Binding-site contacts:
Ligand atom C7 contacts residue SER63 of chain 1.A at 3.4 Å.
Ligand atom C4 contacts residue TYR50 of chain 1.A at 4.4 Å (hydrophobic).
Ligand atom C5 contacts residue SER63 of chain 1.A at 3.6 Å.
Ligand atom O7 contacts residue ASP60 of chain 1.A at 4.0 Å.
Ligand atom O5 contacts residue GLY59 of chain 1.A at 3.2 Å (h-bond).
Ligand atom C1 contacts residue SER63 of chain 1.A at 1.4 Å.
Ligand atom C6 contacts residue TRP57 of chain 1.A at 3.6 Å (hydrophobic).
Ligand atom C2 contacts residue TYR50 of chain 1.A at 4.5 Å (hydrophobic).
Ligand atom C6 contacts residue TYR50 of chain 1.A at 4.3 Å (hydrophobic).
Ligand atom O5 contacts residue PRO58 of chain 1.A at 4.2 Å.
Ligand atom C6 contacts residue GLY59 of chain 1.A at 3.3 Å.
Ligand atom C2 contacts residue SER63 of chain 1.A at 2.5 Å.
Ligand atom C2 contacts residue ASP60 of chain 1.A at 4.5 Å.
Ligand atom O5 contacts residue TYR50 of chain 1.A at 3.7 Å.
Ligand atom O5 contacts residue ASP60 of chain 1.A at 4.3 Å.
Ligand atom C6 contacts residue PRO58 of chain 1.A at 4.3 Å (hydrophobic).
Ligand atom C6 contacts residue ALA129 of chain 1.A at 4.1 Å (hydrophobic).
Ligand atom N2 contacts residue SER63 of chain 1.A at 2.9 Å (h-bond).
Ligand atom C5 contacts residue TYR50 of chain 1.A at 3.4 Å (hydrophobic).
Ligand atom C8 contacts residue SER62 of chain 1.A at 4.4 Å.
Ligand atom C5 contacts residue GLY59 of chain 1.A at 3.9 Å.
Ligand atom N4 contacts residue GLU56 of chain 1.A at 4.4 Å.
Ligand atom C1 contacts residue GLY59 of chain 1.A at 4.4 Å.
Ligand atom C3 contacts residue SER63 of chain 1.A at 3.8 Å.
Ligand atom C3 contacts residue TYR50 of chain 1.A at 4.4 Å (hydrophobic).
Ligand atom C8 contacts residue SER63 of chain 1.A at 4.1 Å.
Ligand atom O7 contacts residue SER63 of chain 1.A at 3.5 Å (h-bond).
Ligand atom O7 contacts residue SER62 of chain 1.A at 3.7 Å.
Ligand atom C4 contacts residue SER63 of chain 1.A at 4.2 Å.
Ligand atom O5 contacts residue SER63 of chain 1.A at 2.4 Å (h-bond).
Ligand atom C6 contacts residue GLU56 of chain 1.A at 4.5 Å.
Ligand atom C1 contacts residue TYR50 of chain 1.A at 3.5 Å (hydrophobic).
Ligand atom C7 contacts residue SER62 of chain 1.A at 4.4 Å.

This protein binds this small molecule.
Small molecule (SMILES): CC(=O)N[C@@H]1[C@@H](O)[C@H](NC(C)=O)[C@@H](C)O[C@H]1O

Sequence of chain 1.A:
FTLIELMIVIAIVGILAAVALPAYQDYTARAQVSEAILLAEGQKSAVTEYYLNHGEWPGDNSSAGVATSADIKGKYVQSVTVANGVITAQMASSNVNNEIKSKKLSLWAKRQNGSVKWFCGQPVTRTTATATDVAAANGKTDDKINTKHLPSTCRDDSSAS